This small molecule binds to this protein.
Small molecule (SMILES): CC(=O)N[C@@H]1[C@@H](O)[C@H](O)[C@@H](CO)O[C@H]1O

Sequence of chain 1.G:
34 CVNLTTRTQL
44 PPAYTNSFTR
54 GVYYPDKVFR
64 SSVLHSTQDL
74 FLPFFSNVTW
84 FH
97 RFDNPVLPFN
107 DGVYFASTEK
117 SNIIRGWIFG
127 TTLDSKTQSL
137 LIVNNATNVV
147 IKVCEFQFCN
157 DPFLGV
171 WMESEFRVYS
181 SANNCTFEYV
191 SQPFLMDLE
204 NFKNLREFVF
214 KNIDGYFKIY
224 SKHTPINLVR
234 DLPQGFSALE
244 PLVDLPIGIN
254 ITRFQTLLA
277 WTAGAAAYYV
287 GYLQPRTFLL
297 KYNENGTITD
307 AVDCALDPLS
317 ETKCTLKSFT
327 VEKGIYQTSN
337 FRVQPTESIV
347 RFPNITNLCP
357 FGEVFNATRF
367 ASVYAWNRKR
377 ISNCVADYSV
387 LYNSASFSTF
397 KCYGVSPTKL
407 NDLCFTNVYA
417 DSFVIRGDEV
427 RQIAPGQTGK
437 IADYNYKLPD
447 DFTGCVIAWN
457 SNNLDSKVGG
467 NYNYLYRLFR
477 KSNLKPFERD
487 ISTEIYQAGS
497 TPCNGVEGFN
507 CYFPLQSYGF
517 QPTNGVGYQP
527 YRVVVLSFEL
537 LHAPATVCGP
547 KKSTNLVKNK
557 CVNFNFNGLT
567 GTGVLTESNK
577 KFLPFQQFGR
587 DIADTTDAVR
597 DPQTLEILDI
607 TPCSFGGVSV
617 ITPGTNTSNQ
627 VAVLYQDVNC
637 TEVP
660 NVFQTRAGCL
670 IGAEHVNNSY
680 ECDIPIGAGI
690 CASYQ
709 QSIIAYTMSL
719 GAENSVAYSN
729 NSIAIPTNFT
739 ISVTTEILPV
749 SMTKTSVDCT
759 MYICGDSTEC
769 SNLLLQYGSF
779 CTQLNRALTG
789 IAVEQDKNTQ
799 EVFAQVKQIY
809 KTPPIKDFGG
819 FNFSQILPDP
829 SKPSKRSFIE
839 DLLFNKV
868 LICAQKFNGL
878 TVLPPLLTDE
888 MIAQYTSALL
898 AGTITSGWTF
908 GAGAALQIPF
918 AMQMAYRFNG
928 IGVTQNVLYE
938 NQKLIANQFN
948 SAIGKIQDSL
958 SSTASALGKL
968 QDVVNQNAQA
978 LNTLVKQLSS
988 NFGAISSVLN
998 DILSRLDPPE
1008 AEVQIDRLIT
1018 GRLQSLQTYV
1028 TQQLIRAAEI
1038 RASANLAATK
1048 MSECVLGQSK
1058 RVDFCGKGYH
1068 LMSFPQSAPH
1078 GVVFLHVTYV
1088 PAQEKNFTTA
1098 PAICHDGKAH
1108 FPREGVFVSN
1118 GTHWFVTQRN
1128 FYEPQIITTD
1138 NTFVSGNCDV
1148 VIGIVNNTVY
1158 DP

Binding-site contacts:
Ligand atom O5 contacts residue TYR47 of chain 1.G at 4.5 Å.
Ligand atom C8 contacts residue THR48 of chain 1.G at 3.7 Å.
Ligand atom O5 contacts residue ASN80 of chain 1.G at 2.4 Å (h-bond).
Ligand atom N2 contacts residue TYR47 of chain 1.G at 3.7 Å.
Ligand atom C5 contacts residue TYR47 of chain 1.G at 4.4 Å (hydrophobic).
Ligand atom C2 contacts residue TYR47 of chain 1.G at 4.4 Å (hydrophobic).
Ligand atom C3 contacts residue ASN80 of chain 1.G at 3.9 Å.
Ligand atom C8 contacts residue ASN80 of chain 1.G at 3.8 Å.
Ligand atom C1 contacts residue ASN80 of chain 1.G at 1.5 Å.
Ligand atom C4 contacts residue ASN80 of chain 1.G at 4.3 Å.
Ligand atom C3 contacts residue TYR47 of chain 1.G at 4.4 Å (hydrophobic).
Ligand atom C7 contacts residue TYR47 of chain 1.G at 4.5 Å (hydrophobic).
Ligand atom C5 contacts residue ASN80 of chain 1.G at 3.8 Å.
Ligand atom C2 contacts residue ASN80 of chain 1.G at 2.5 Å.
Ligand atom C1 contacts residue TYR47 of chain 1.G at 3.8 Å (hydrophobic).
Ligand atom C7 contacts residue ASN80 of chain 1.G at 3.2 Å.
Ligand atom O7 contacts residue ASN80 of chain 1.G at 3.1 Å (h-bond).
Ligand atom N2 contacts residue ASN80 of chain 1.G at 3.0 Å (h-bond).